Binding-site contacts:
Ligand atom C5 contacts residue ILE96 of chain 1.B at 3.8 Å (hydrophobic).
Ligand atom C7 contacts residue THR11 of chain 1.B at 3.4 Å.
Ligand atom C3 contacts residue TYR72 of chain 1.B at 3.4 Å (hydrophobic).
Ligand atom C5 contacts residue GLU87 of chain 1.B at 4.3 Å.
Ligand atom O2 contacts residue PRO9 of chain 1.B at 3.8 Å.
Ligand atom C1 contacts residue TYR72 of chain 1.B at 3.7 Å (hydrophobic).
Ligand atom N contacts residue TYR72 of chain 1.B at 3.6 Å (h-bond).
Ligand atom C7 contacts residue PHE10 of chain 1.B at 3.6 Å (hydrophobic).
Ligand atom C2 contacts residue TYR72 of chain 1.B at 3.6 Å (hydrophobic).
Ligand atom C7 contacts residue PHE100 of chain 1.B at 4.1 Å (hydrophobic).
Ligand atom C5 contacts residue TYR72 of chain 1.B at 3.5 Å (hydrophobic).
Ligand atom O1 contacts residue TYR72 of chain 1.B at 4.3 Å.
Ligand atom C contacts residue TYR72 of chain 1.B at 3.2 Å (hydrophobic).
Ligand atom O contacts residue LYS92 of chain 1.B at 2.8 Å (salt-bridge).
Ligand atom C4 contacts residue TYR72 of chain 1.B at 3.3 Å (hydrophobic).
Ligand atom C3 contacts residue THR11 of chain 1.B at 3.5 Å.
Ligand atom C6 contacts residue ILE96 of chain 1.B at 4.0 Å (hydrophobic).
Ligand atom O2 contacts residue ILE96 of chain 1.B at 3.6 Å.
Ligand atom BR contacts residue ILE96 of chain 1.B at 3.6 Å.
Ligand atom O2 contacts residue THR11 of chain 1.B at 4.2 Å.
Ligand atom N contacts residue LYS92 of chain 1.B at 3.5 Å (salt-bridge).
Ligand atom C7 contacts residue PRO9 of chain 1.B at 3.9 Å (hydrophobic).
Ligand atom S contacts residue GLU87 of chain 1.B at 3.9 Å.
Ligand atom S contacts residue TYR72 of chain 1.B at 4.2 Å.
Ligand atom O2 contacts residue TYR72 of chain 1.B at 3.3 Å.
Ligand atom C7 contacts residue ILE96 of chain 1.B at 4.1 Å (hydrophobic).
Ligand atom BR contacts residue PRO9 of chain 1.B at 4.0 Å.
Ligand atom N contacts residue GLU87 of chain 1.B at 3.7 Å.
Ligand atom BR contacts residue GLU87 of chain 1.B at 4.2 Å.
Ligand atom C2 contacts residue THR11 of chain 1.B at 4.1 Å.
Ligand atom O contacts residue GLU87 of chain 1.B at 3.5 Å (salt-bridge).
Ligand atom C6 contacts residue TYR72 of chain 1.B at 3.6 Å (hydrophobic).
Ligand atom C7 contacts residue TYR72 of chain 1.B at 3.8 Å (hydrophobic).
Ligand atom C3 contacts residue ILE96 of chain 1.B at 4.3 Å (hydrophobic).
Ligand atom BR contacts residue TYR72 of chain 1.B at 3.6 Å.
Ligand atom C4 contacts residue ILE96 of chain 1.B at 3.8 Å (hydrophobic).
Ligand atom C1 contacts residue GLU87 of chain 1.B at 3.9 Å.
Ligand atom C6 contacts residue GLU87 of chain 1.B at 3.2 Å.
Ligand atom BR contacts residue PHE93 of chain 1.B at 3.7 Å.
Ligand atom S contacts residue LYS92 of chain 1.B at 3.7 Å.

Sequence of chain 1.B:
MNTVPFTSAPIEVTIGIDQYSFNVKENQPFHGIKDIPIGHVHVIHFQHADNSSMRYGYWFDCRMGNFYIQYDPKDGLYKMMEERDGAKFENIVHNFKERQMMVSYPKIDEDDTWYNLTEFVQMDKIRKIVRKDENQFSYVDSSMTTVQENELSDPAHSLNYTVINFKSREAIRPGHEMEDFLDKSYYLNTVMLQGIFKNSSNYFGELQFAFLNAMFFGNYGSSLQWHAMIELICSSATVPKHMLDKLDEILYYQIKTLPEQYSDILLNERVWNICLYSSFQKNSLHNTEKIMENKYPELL

This small molecule binds to this protein.
Small molecule (SMILES): CNS(=O)(=O)c1ccc(OC)c(Br)c1